Binding-site contacts:
Ligand atom C39 contacts residue PHE270 of chain 2.B at 3.4 Å (hydrophobic).
Ligand atom C08 contacts residue LEU228 of chain 2.B at 3.8 Å (hydrophobic).
Ligand atom O06 contacts residue THR274 of chain 2.B at 2.7 Å (h-bond).
Ligand atom C38 contacts residue PHE270 of chain 2.B at 3.6 Å (hydrophobic).
Ligand atom C39 contacts residue ALA231 of chain 2.B at 3.3 Å (hydrophobic).
Ligand atom C33 contacts residue ASP26 of chain 2.B at 3.7 Å.
Ligand atom C41 contacts residue SER234 of chain 2.B at 3.5 Å.
Ligand atom C07 contacts residue HIS227 of chain 2.B at 3.2 Å.
Ligand atom C07 contacts residue LEU228 of chain 2.B at 3.6 Å (hydrophobic).
Ligand atom C39 contacts residue PRO358 of chain 2.B at 3.8 Å (hydrophobic).
Ligand atom C36 contacts residue HIS227 of chain 2.B at 3.2 Å.
Ligand atom C14 contacts residue THR274 of chain 2.B at 3.3 Å.
Ligand atom C38 contacts residue PRO358 of chain 2.B at 3.5 Å (hydrophobic).
Ligand atom C40 contacts residue ALA231 of chain 2.B at 3.4 Å (hydrophobic).
Ligand atom C15 contacts residue PRO272 of chain 2.B at 3.1 Å (hydrophobic).
Ligand atom C33 contacts residue VAL23 of chain 2.B at 3.6 Å (hydrophobic).
Ligand atom C16 contacts residue THR274 of chain 2.B at 3.4 Å.
Ligand atom C40 contacts residue SER234 of chain 2.B at 3.0 Å.
Ligand atom C19 contacts residue ARG276 of chain 2.B at 3.7 Å.
Ligand atom O13 contacts residue PRO358 of chain 2.B at 3.2 Å.
Ligand atom C42 contacts residue VAL23 of chain 2.B at 3.5 Å (hydrophobic).
Ligand atom C41 contacts residue VAL23 of chain 2.B at 3.7 Å (hydrophobic).
Ligand atom C15 contacts residue THR274 of chain 2.B at 3.7 Å.
Ligand atom C39 contacts residue SER234 of chain 2.B at 3.8 Å.
Ligand atom O13 contacts residue ARG359 of chain 2.B at 3.2 Å (salt-bridge).
Ligand atom C41 contacts residue GLU27 of chain 2.B at 3.1 Å.
Ligand atom C40 contacts residue GLU27 of chain 2.B at 3.4 Å.
Ligand atom O06 contacts residue LEU273 of chain 2.B at 3.5 Å.
Ligand atom C08 contacts residue HIS227 of chain 2.B at 3.4 Å.
Ligand atom C19 contacts residue THR274 of chain 2.B at 3.0 Å.
Ligand atom C28 contacts residue PRO358 of chain 2.B at 3.6 Å (hydrophobic).
Ligand atom C09 contacts residue HIS227 of chain 2.B at 3.8 Å.
Ligand atom O14 contacts residue HIS227 of chain 2.B at 2.9 Å.
Ligand atom O06 contacts residue PRO272 of chain 2.B at 3.4 Å (h-bond).
Ligand atom C06 contacts residue HIS227 of chain 2.B at 3.6 Å.
Ligand atom O08 contacts residue ARG276 of chain 2.B at 3.7 Å.
Ligand atom C32 contacts residue VAL23 of chain 2.B at 3.5 Å (hydrophobic).
Ligand atom C37 contacts residue PRO358 of chain 2.B at 3.7 Å (hydrophobic).
Ligand atom O13 contacts residue GLY360 of chain 2.B at 3.6 Å.
Ligand atom O12 contacts residue GLY360 of chain 2.B at 3.5 Å (h-bond).

Sequence of chain 2.B:
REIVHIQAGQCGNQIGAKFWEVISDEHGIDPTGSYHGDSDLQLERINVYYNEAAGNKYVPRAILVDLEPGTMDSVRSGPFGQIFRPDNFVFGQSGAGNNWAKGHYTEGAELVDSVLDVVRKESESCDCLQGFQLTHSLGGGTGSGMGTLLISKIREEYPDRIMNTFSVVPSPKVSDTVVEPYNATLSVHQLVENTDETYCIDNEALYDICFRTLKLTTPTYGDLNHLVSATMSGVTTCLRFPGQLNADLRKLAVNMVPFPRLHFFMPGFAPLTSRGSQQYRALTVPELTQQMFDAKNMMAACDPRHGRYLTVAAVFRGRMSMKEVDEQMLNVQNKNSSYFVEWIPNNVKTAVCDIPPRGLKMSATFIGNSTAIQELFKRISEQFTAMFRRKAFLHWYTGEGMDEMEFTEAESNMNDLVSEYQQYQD

This protein binds this small molecule.
Small molecule (SMILES): CC(=O)O[C@H]1C(=O)[C@@]2(C)[C@H]([C@H](OC(=O)c3ccccc3)[C@]3(O)C[C@H](OC(=O)[C@H](O)[C@@H](NC(=O)c4ccccc4)c4ccccc4)C(C)=C1C3(C)C)[C@]1(OC(C)=O)CO[C@@H]1C[C@@H]2O